Sequence of chain 1.A:
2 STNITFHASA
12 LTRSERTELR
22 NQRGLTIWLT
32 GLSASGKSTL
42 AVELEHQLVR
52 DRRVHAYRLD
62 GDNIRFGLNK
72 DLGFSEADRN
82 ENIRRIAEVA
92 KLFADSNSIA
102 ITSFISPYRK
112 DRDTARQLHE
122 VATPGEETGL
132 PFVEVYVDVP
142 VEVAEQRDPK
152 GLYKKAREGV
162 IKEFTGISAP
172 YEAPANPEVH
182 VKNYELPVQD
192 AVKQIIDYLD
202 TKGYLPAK

This small molecule binds to this protein.
Small molecule (SMILES): Nc1ncnc2c1ncn2[C@@H]1O[C@H](CO[P](=O)(O)OS(=O)(=O)O)[C@@H](O)[C@H]1O

Binding-site contacts:
Ligand atom O3' contacts residue SER34 of chain 1.A at 2.7 Å (h-bond).
Ligand atom N6 contacts residue LYS163 of chain 1.A at 3.3 Å (salt-bridge).
Ligand atom O2A contacts residue ARG66 of chain 1.A at 2.8 Å (salt-bridge).
Ligand atom O4' contacts residue PHE75 of chain 1.A at 3.3 Å.
Ligand atom O1A contacts residue ILE106 of chain 1.A at 2.8 Å (h-bond).
Ligand atom O1B contacts residue SER107 of chain 1.A at 2.9 Å (h-bond).
Ligand atom O2B contacts residue ASN83 of chain 1.A at 3.0 Å (h-bond).
Ligand atom N1 contacts residue ARG80 of chain 1.A at 3.0 Å (salt-bridge).
Ligand atom O3B contacts residue ARG80 of chain 1.A at 2.8 Å (salt-bridge).
Ligand atom O2A contacts residue ASN83 of chain 1.A at 3.0 Å (h-bond).
Ligand atom N3 contacts residue ILE106 of chain 1.A at 3.6 Å.
Ligand atom N1 contacts residue THR166 of chain 1.A at 3.4 Å (h-bond).
Ligand atom C2' contacts residue LEU153 of chain 1.A at 3.6 Å (hydrophobic).
Ligand atom N6 contacts residue PHE165 of chain 1.A at 3.7 Å.
Ligand atom N3 contacts residue PHE165 of chain 1.A at 3.6 Å.
Ligand atom O1B contacts residue ILE106 of chain 1.A at 3.4 Å (h-bond).
Ligand atom C6 contacts residue PHE165 of chain 1.A at 3.5 Å (hydrophobic).
Ligand atom O1B contacts residue ILE84 of chain 1.A at 3.5 Å.
Ligand atom C4 contacts residue PHE75 of chain 1.A at 3.7 Å (hydrophobic).
Ligand atom O2' contacts residue LEU153 of chain 1.A at 3.3 Å.
Ligand atom C6 contacts residue ARG80 of chain 1.A at 3.4 Å.
Ligand atom C4 contacts residue PHE165 of chain 1.A at 3.6 Å (hydrophobic).
Ligand atom O2B contacts residue ARG80 of chain 1.A at 3.6 Å.
Ligand atom O5' contacts residue PHE75 of chain 1.A at 3.5 Å.
Ligand atom O3B contacts residue PRO108 of chain 1.A at 3.2 Å.
Ligand atom N6 contacts residue ARG80 of chain 1.A at 3.4 Å (salt-bridge).
Ligand atom C3' contacts residue SER34 of chain 1.A at 3.3 Å.
Ligand atom O2A contacts residue PHE105 of chain 1.A at 3.4 Å.
Ligand atom N7 contacts residue PHE75 of chain 1.A at 3.6 Å.
Ligand atom N1 contacts residue PHE165 of chain 1.A at 3.5 Å.
Ligand atom N6 contacts residue GLU164 of chain 1.A at 2.9 Å (salt-bridge).
Ligand atom C2 contacts residue ILE106 of chain 1.A at 3.7 Å (hydrophobic).
Ligand atom C8 contacts residue PHE75 of chain 1.A at 3.6 Å (hydrophobic).
Ligand atom C5 contacts residue PHE75 of chain 1.A at 3.6 Å (hydrophobic).
Ligand atom C5' contacts residue ILE106 of chain 1.A at 3.5 Å (hydrophobic).
Ligand atom O2B contacts residue ARG66 of chain 1.A at 3.0 Å (salt-bridge).
Ligand atom C2 contacts residue THR166 of chain 1.A at 3.5 Å.
Ligand atom C2 contacts residue ARG80 of chain 1.A at 3.7 Å.
Ligand atom N9 contacts residue PHE75 of chain 1.A at 3.6 Å.
Ligand atom O1A contacts residue PHE105 of chain 1.A at 3.2 Å.